Sequence of chain 1.DA:
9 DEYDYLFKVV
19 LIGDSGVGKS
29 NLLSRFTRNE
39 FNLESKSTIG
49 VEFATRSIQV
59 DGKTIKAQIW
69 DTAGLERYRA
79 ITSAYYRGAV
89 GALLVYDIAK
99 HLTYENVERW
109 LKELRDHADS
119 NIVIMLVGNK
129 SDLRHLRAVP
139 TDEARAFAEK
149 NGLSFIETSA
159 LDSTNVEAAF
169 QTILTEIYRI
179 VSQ

Binding-site contacts:
Ligand atom O1A contacts residue SER28 of chain 1.DA at 3.2 Å.
Ligand atom O3' contacts residue LEU41 of chain 1.DA at 1.9 Å (h-bond).
Ligand atom N2 contacts residue LEU159 of chain 1.DA at 3.1 Å.
Ligand atom S1G contacts residue THR46 of chain 1.DA at 3.4 Å (h-bond).
Ligand atom O3G contacts residue THR46 of chain 1.DA at 1.9 Å (h-bond).
Ligand atom O2' contacts residue PHE39 of chain 1.DA at 3.5 Å.
Ligand atom N3 contacts residue PHE39 of chain 1.DA at 3.4 Å.
Ligand atom O3A contacts residue GLY26 of chain 1.DA at 3.4 Å.
Ligand atom N7 contacts residue PHE39 of chain 1.DA at 3.3 Å.
Ligand atom O1B contacts residue GLY26 of chain 1.DA at 3.4 Å (h-bond).
Ligand atom O2B contacts residue SER28 of chain 1.DA at 2.2 Å (h-bond).
Ligand atom O2A contacts residue SER43 of chain 1.DA at 3.5 Å.
Ligand atom O1A contacts residue ASN29 of chain 1.DA at 2.3 Å (h-bond).
Ligand atom C2 contacts residue LEU159 of chain 1.DA at 3.5 Å (hydrophobic).
Ligand atom O5' contacts residue ASN29 of chain 1.DA at 3.4 Å (h-bond).
Ligand atom O6 contacts residue ASN127 of chain 1.DA at 3.4 Å (h-bond).
Ligand atom O3G contacts residue SER28 of chain 1.DA at 3.1 Å (h-bond).
Ligand atom O2' contacts residue LEU41 of chain 1.DA at 2.6 Å.
Ligand atom N7 contacts residue ASN127 of chain 1.DA at 3.6 Å (h-bond).
Ligand atom O2G contacts residue GLY72 of chain 1.DA at 3.4 Å (h-bond).
Ligand atom O3G contacts residue MG1 of chain 1.QB at 2.0 Å.
Ligand atom C8 contacts residue PHE39 of chain 1.DA at 3.5 Å (hydrophobic).
Ligand atom O2B contacts residue THR46 of chain 1.DA at 3.3 Å (h-bond).
Ligand atom C2' contacts residue ASN40 of chain 1.DA at 2.9 Å.
Ligand atom O6 contacts residue LEU159 of chain 1.DA at 3.1 Å (h-bond).
Ligand atom S1G contacts residue SER45 of chain 1.DA at 3.1 Å.
Ligand atom C5 contacts residue PHE39 of chain 1.DA at 3.2 Å (hydrophobic).
Ligand atom O6 contacts residue ALA158 of chain 1.DA at 2.9 Å (h-bond).
Ligand atom N2 contacts residue ASP130 of chain 1.DA at 3.1 Å (salt-bridge).
Ligand atom O2B contacts residue MG1 of chain 1.QB at 2.4 Å.
Ligand atom O2' contacts residue ASN40 of chain 1.DA at 1.9 Å (h-bond).
Ligand atom PG contacts residue THR46 of chain 1.DA at 3.4 Å.
Ligand atom N1 contacts residue LEU159 of chain 1.DA at 3.3 Å.
Ligand atom C4 contacts residue PHE39 of chain 1.DA at 3.2 Å (hydrophobic).
Ligand atom C3' contacts residue SER43 of chain 1.DA at 3.3 Å.
Ligand atom C3' contacts residue LEU41 of chain 1.DA at 3.1 Å (hydrophobic).
Ligand atom PA contacts residue ASN29 of chain 1.DA at 3.4 Å.
Ligand atom N1 contacts residue ASP130 of chain 1.DA at 3.2 Å (salt-bridge).
Ligand atom O1B contacts residue LYS27 of chain 1.DA at 3.0 Å (salt-bridge).
Ligand atom PG contacts residue MG1 of chain 1.QB at 3.6 Å.

Sequence of chain 1.CA:
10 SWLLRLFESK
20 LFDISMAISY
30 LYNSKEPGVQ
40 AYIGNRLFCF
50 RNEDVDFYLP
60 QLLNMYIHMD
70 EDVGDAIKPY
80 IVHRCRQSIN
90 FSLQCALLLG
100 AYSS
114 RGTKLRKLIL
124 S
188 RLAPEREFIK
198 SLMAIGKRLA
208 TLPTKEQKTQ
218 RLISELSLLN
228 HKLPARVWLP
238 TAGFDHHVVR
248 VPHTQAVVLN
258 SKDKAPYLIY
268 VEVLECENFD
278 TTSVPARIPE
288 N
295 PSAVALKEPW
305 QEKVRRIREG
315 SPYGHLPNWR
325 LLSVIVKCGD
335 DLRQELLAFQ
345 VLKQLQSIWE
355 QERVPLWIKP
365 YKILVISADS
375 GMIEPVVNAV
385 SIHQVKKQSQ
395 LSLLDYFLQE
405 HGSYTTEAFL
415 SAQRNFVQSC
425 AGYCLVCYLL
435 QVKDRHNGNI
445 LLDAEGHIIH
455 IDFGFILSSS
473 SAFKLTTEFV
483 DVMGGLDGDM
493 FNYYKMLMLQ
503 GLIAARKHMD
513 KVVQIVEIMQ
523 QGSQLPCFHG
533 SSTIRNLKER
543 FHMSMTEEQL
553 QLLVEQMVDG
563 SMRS

A protein and the small-molecule ligand that binds it are described below.
Small molecule (SMILES): Nc1nc2c(ncn2[C@@H]2O[C@H](CO[P](=O)(O)O[P](=O)(O)OP(O)(O)=S)[C@@H](O)[C@H]2O)c(=O)[nH]1